Binding-site contacts:
Ligand atom C8 contacts residue GLU305 of chain 33.A at 4.5 Å.
Ligand atom O6 contacts residue ASN318 of chain 5.B at 2.9 Å (h-bond).
Ligand atom C7 contacts residue GLU305 of chain 33.A at 3.6 Å.
Ligand atom O6 contacts residue SER284 of chain 5.B at 2.4 Å (h-bond).
Ligand atom C6 contacts residue ASN318 of chain 5.B at 3.2 Å.
Ligand atom O7 contacts residue GLU305 of chain 33.A at 2.4 Å (salt-bridge).
Ligand atom C5 contacts residue SER284 of chain 5.B at 4.5 Å.
Ligand atom O5 contacts residue SER284 of chain 5.B at 4.2 Å.
Ligand atom C6 contacts residue SER284 of chain 5.B at 3.4 Å.
Ligand atom N2 contacts residue GLU305 of chain 33.A at 4.4 Å.

A small-molecule ligand and the protein it binds are described below.
Small molecule (SMILES): CC(=O)N[C@@H]1[C@@H](O)[C@H](O)[C@@H](CO)O[C@H]1O

Sequence of chain 33.A:
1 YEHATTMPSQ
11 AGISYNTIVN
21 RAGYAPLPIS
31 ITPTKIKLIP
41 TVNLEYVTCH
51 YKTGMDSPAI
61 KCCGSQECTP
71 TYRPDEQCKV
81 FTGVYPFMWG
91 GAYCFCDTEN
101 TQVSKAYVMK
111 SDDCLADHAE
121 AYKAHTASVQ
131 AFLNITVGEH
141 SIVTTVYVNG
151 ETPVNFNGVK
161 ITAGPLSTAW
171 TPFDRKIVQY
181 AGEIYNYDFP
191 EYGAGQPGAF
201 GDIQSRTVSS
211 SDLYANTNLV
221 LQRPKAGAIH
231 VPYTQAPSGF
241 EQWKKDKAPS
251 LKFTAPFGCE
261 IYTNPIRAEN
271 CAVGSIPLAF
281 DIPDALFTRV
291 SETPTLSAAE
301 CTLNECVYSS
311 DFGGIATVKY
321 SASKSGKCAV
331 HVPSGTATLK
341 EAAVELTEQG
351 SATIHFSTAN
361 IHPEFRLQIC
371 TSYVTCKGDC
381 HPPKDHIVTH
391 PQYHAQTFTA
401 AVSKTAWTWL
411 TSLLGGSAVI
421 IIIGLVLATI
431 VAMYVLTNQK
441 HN

Sequence of chain 5.B:
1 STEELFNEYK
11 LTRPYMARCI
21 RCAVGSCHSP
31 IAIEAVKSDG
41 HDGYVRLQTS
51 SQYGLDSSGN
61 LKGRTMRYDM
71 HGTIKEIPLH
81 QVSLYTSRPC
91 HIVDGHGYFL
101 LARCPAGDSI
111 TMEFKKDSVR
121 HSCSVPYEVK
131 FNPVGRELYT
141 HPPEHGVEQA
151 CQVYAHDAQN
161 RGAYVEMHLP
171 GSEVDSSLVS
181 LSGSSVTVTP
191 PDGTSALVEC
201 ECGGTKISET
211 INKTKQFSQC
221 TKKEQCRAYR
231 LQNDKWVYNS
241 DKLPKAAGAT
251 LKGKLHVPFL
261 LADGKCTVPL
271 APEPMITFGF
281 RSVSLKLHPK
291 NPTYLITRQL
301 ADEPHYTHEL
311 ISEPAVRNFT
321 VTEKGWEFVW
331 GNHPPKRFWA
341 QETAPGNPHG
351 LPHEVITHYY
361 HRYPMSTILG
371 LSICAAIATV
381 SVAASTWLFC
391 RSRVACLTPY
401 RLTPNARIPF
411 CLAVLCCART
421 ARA